Binding-site contacts:
Ligand atom C6 contacts residue MOA1 of chain 2.E at 3.4 Å.
Ligand atom N3 contacts residue CYS331 of chain 2.A at 2.7 Å (h-bond).
Ligand atom O2' contacts residue MOA1 of chain 2.E at 3.6 Å.
Ligand atom O6 contacts residue GLY442 of chain 2.A at 3.0 Å.
Ligand atom C8 contacts residue MET70 of chain 2.A at 3.5 Å (hydrophobic).
Ligand atom P contacts residue SER329 of chain 2.A at 3.6 Å.
Ligand atom O3P contacts residue SER388 of chain 2.A at 2.9 Å (h-bond).
Ligand atom N1 contacts residue MOA1 of chain 2.E at 3.1 Å (h-bond).
Ligand atom O5' contacts residue GLY328 of chain 2.A at 3.1 Å.
Ligand atom N3 contacts residue MOA1 of chain 2.E at 3.4 Å.
Ligand atom O6 contacts residue MET414 of chain 2.A at 3.3 Å (h-bond).
Ligand atom O3' contacts residue ASP364 of chain 2.A at 2.5 Å (salt-bridge).
Ligand atom O3P contacts residue GLY387 of chain 2.A at 3.6 Å.
Ligand atom O2' contacts residue ASP364 of chain 2.A at 2.8 Å (salt-bridge).
Ligand atom O2P contacts residue GLY387 of chain 2.A at 2.8 Å (h-bond).
Ligand atom C2 contacts residue MOA1 of chain 2.E at 3.2 Å.
Ligand atom O6 contacts residue GLY413 of chain 2.A at 3.4 Å.
Ligand atom O2' contacts residue ARG322 of chain 2.A at 3.5 Å (salt-bridge).
Ligand atom O2P contacts residue MET386 of chain 2.A at 3.6 Å.
Ligand atom O3P contacts residue SER329 of chain 2.A at 2.8 Å (h-bond).
Ligand atom C2 contacts residue CYS331 of chain 2.A at 1.8 Å (hydrophobic).
Ligand atom N1 contacts residue GLN441 of chain 2.A at 2.9 Å (h-bond).
Ligand atom N1 contacts residue CYS331 of chain 2.A at 2.7 Å (h-bond).
Ligand atom O3P contacts residue TYR411 of chain 2.A at 2.8 Å (h-bond).
Ligand atom C5' contacts residue TYR411 of chain 2.A at 3.4 Å (hydrophobic).
Ligand atom N7 contacts residue MET414 of chain 2.A at 2.9 Å (h-bond).
Ligand atom O1P contacts residue GLY366 of chain 2.A at 3.1 Å (h-bond).
Ligand atom O1P contacts residue SER329 of chain 2.A at 2.9 Å (h-bond).
Ligand atom C6 contacts residue GLY415 of chain 2.A at 3.6 Å.
Ligand atom C4' contacts residue ASP364 of chain 2.A at 3.5 Å.
Ligand atom O6 contacts residue MOA1 of chain 2.E at 3.5 Å.
Ligand atom C2' contacts residue ARG322 of chain 2.A at 3.4 Å.
Ligand atom O1P contacts residue GLY328 of chain 2.A at 3.3 Å.
Ligand atom O4' contacts residue GLY328 of chain 2.A at 3.6 Å.
Ligand atom C5 contacts residue MOA1 of chain 2.E at 3.6 Å.
Ligand atom C3' contacts residue ASP364 of chain 2.A at 3.5 Å.
Ligand atom O3' contacts residue ARG322 of chain 2.A at 3.1 Å (salt-bridge).
Ligand atom C3' contacts residue SER68 of chain 2.A at 3.2 Å.
Ligand atom O6 contacts residue GLY415 of chain 2.A at 2.6 Å (h-bond).
Ligand atom O3' contacts residue SER68 of chain 2.A at 2.7 Å (h-bond).

Sequence of chain 2.A:
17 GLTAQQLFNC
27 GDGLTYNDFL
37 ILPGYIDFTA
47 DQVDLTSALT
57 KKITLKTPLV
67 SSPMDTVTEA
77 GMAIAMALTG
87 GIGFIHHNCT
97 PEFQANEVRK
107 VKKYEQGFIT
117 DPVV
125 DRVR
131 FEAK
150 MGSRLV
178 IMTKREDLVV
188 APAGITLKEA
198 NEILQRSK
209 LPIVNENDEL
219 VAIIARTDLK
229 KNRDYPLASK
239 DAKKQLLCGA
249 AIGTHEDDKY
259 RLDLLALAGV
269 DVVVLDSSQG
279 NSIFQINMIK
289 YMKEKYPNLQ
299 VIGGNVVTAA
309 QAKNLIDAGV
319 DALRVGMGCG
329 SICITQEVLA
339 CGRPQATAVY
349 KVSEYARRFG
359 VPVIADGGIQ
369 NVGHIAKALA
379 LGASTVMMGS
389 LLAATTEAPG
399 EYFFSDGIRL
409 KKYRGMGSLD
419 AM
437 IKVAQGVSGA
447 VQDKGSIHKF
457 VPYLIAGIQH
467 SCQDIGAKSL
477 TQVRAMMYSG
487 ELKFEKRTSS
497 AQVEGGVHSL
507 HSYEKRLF

Sequence of chain 4.A:
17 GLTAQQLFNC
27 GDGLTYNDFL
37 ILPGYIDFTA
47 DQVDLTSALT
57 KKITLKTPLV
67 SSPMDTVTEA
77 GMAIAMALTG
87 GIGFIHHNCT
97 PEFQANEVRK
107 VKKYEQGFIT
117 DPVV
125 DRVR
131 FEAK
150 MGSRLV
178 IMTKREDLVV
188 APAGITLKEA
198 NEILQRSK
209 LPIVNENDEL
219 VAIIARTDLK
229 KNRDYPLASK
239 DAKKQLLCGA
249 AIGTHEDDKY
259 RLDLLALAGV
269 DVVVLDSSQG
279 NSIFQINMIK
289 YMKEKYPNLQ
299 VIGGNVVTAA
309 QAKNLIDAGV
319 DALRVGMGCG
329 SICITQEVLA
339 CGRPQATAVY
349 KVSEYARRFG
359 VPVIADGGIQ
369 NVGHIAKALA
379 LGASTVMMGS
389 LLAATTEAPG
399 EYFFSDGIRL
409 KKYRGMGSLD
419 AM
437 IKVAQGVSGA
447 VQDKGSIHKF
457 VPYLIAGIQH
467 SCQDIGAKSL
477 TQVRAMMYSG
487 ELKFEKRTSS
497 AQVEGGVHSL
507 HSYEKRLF

A protein and the small-molecule ligand that binds it are described below.
Small molecule (SMILES): O=c1[nH]cnc2c1ncn2[C@@H]1O[C@H](COP(=O)(O)O)[C@@H](O)[C@H]1O